Sequence of chain 1.C:
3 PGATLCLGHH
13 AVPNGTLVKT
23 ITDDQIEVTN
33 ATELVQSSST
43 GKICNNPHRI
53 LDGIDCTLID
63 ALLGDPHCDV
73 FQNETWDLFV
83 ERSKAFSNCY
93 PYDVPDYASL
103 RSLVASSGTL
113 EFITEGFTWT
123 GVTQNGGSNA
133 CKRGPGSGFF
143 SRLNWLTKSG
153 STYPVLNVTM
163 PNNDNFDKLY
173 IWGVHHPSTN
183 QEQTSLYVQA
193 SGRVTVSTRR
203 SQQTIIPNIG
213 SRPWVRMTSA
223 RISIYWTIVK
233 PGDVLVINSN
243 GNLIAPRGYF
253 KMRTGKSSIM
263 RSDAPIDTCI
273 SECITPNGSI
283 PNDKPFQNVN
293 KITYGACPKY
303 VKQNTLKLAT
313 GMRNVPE

This protein binds this small molecule.
Small molecule (SMILES): CC(=O)N[C@H]1[C@H]([C@H](O)[C@H](O)CO)O[C@@](OC[C@H]2O[C@@H](O)[C@H](O)[C@@H](O)[C@H]2O)(C(=O)O)C[C@@H]1O

Binding-site contacts:
Ligand atom O1A contacts residue ASN131 of chain 1.C at 3.9 Å.
Ligand atom O9 contacts residue GLU184 of chain 1.C at 2.6 Å (salt-bridge).
Ligand atom C4 contacts residue MET219 of chain 1.C at 3.8 Å (hydrophobic).
Ligand atom C10 contacts residue LEU188 of chain 1.C at 4.1 Å (hydrophobic).
Ligand atom O9 contacts residue TYR92 of chain 1.C at 2.7 Å (h-bond).
Ligand atom O4 contacts residue MET219 of chain 1.C at 3.6 Å (h-bond).
Ligand atom O10 contacts residue LEU188 of chain 1.C at 3.1 Å.
Ligand atom C8 contacts residue TRP147 of chain 1.C at 4.0 Å (hydrophobic).
Ligand atom C10 contacts residue GLY129 of chain 1.C at 3.7 Å.
Ligand atom C11 contacts residue THR149 of chain 1.C at 4.1 Å.
Ligand atom C9 contacts residue LEU188 of chain 1.C at 3.7 Å (hydrophobic).
Ligand atom N5 contacts residue GLY129 of chain 1.C at 2.8 Å (h-bond).
Ligand atom C6 contacts residue MET219 of chain 1.C at 4.2 Å (hydrophobic).
Ligand atom C11 contacts residue GLY128 of chain 1.C at 3.7 Å.
Ligand atom C9 contacts residue TYR92 of chain 1.C at 3.4 Å (hydrophobic).
Ligand atom O7 contacts residue LEU188 of chain 1.C at 3.7 Å.
Ligand atom C4 contacts residue GLY129 of chain 1.C at 3.4 Å.
Ligand atom C11 contacts residue GLY129 of chain 1.C at 3.7 Å.
Ligand atom O9 contacts residue ALA222 of chain 1.C at 3.2 Å.
Ligand atom O8 contacts residue THR220 of chain 1.C at 4.3 Å.
Ligand atom C1 contacts residue SER130 of chain 1.C at 3.4 Å.
Ligand atom C5 contacts residue GLY129 of chain 1.C at 3.6 Å.
Ligand atom C8 contacts residue TYR92 of chain 1.C at 3.7 Å (hydrophobic).
Ligand atom O9 contacts residue THR220 of chain 1.C at 4.1 Å.
Ligand atom O1B contacts residue SER130 of chain 1.C at 3.4 Å.
Ligand atom O9 contacts residue HIS177 of chain 1.C at 3.2 Å (h-bond).
Ligand atom C7 contacts residue TRP147 of chain 1.C at 3.8 Å (hydrophobic).
Ligand atom O8 contacts residue TYR92 of chain 1.C at 2.9 Å (h-bond).
Ligand atom C1 contacts residue ASN131 of chain 1.C at 3.7 Å.
Ligand atom O3 contacts residue TRP216 of chain 1.C at 3.8 Å.
Ligand atom O4 contacts residue GLY129 of chain 1.C at 3.8 Å.
Ligand atom C6 contacts residue GLY129 of chain 1.C at 4.2 Å.
Ligand atom O1B contacts residue ASN131 of chain 1.C at 2.7 Å (h-bond).
Ligand atom O8 contacts residue TRP147 of chain 1.C at 3.6 Å.
Ligand atom C9 contacts residue TRP147 of chain 1.C at 4.0 Å (hydrophobic).
Ligand atom N5 contacts residue TRP147 of chain 1.C at 4.2 Å.
Ligand atom O1A contacts residue SER130 of chain 1.C at 2.7 Å (h-bond).
Ligand atom C9 contacts residue GLU184 of chain 1.C at 3.4 Å.
Ligand atom C9 contacts residue HIS177 of chain 1.C at 3.5 Å.
Ligand atom C11 contacts residue TRP147 of chain 1.C at 4.0 Å (hydrophobic).